Binding-site contacts:
Ligand atom C3' contacts residue DA1 of chain 1.FE at 2.6 Å.
Ligand atom C6 contacts residue PHE205 of chain 1.LA at 4.4 Å (hydrophobic).
Ligand atom N1 contacts residue ARG92 of chain 1.LA at 4.0 Å.
Ligand atom C4' contacts residue VAL203 of chain 1.LA at 4.2 Å (hydrophobic).
Ligand atom C4 contacts residue ARG92 of chain 1.LA at 4.4 Å.
Ligand atom C2' contacts residue DA1 of chain 1.FE at 3.3 Å.
Ligand atom C2 contacts residue ARG92 of chain 1.LA at 4.3 Å.
Ligand atom C6 contacts residue ARG92 of chain 1.LA at 4.0 Å.
Ligand atom C5 contacts residue PHE205 of chain 1.LA at 4.2 Å (hydrophobic).
Ligand atom C5' contacts residue PRO204 of chain 1.LA at 4.3 Å (hydrophobic).
Ligand atom O5' contacts residue ASP202 of chain 1.LA at 4.4 Å.
Ligand atom C4' contacts residue DA1 of chain 1.FE at 3.9 Å.
Ligand atom C1' contacts residue VAL203 of chain 1.LA at 4.1 Å (hydrophobic).
Ligand atom C1' contacts residue PRO204 of chain 1.LA at 3.7 Å (hydrophobic).
Ligand atom C1' contacts residue ARG92 of chain 1.LA at 4.4 Å.
Ligand atom C5' contacts residue ASP202 of chain 1.LA at 4.0 Å.
Ligand atom O3' contacts residue DA1 of chain 1.FE at 1.6 Å.
Ligand atom C2' contacts residue PRO204 of chain 1.LA at 4.3 Å (hydrophobic).
Ligand atom C4' contacts residue PRO204 of chain 1.LA at 3.6 Å (hydrophobic).
Ligand atom C5 contacts residue ARG92 of chain 1.LA at 4.3 Å.
Ligand atom O4' contacts residue PRO204 of chain 1.LA at 3.6 Å (h-bond).
Ligand atom O4' contacts residue ARG92 of chain 1.LA at 4.2 Å.
Ligand atom O4' contacts residue VAL203 of chain 1.LA at 3.6 Å.

This protein binds this small molecule.
Small molecule (SMILES): Nc1ccn([C@H]2C[C@H](O)[C@@H](COP(=O)(O)O)O2)c(=O)n1

Sequence of chain 1.LA:
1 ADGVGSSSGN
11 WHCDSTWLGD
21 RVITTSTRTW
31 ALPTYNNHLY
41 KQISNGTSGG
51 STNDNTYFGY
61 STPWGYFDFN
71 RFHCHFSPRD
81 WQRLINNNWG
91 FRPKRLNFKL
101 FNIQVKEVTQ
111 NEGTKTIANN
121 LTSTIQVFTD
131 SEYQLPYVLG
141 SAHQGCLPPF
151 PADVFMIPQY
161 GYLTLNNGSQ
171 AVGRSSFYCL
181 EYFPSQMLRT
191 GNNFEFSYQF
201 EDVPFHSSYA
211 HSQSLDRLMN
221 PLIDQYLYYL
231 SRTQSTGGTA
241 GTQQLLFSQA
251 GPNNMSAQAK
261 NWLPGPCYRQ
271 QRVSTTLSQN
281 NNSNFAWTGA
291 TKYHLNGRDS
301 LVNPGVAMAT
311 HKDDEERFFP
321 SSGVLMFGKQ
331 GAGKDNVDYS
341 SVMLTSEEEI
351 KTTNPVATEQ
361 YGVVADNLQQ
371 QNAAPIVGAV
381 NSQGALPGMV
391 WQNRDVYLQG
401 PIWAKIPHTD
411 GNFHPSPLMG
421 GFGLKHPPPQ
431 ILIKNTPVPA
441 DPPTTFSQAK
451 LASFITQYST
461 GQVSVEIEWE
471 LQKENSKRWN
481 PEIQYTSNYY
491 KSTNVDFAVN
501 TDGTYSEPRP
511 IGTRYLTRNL